Sequence of chain 1.A:
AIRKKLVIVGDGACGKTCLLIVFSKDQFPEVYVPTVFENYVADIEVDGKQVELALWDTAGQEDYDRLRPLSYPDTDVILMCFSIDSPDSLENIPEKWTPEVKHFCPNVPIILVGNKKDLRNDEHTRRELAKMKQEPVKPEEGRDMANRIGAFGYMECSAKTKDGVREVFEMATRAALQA

A protein and the small-molecule ligand that binds it are described below.
Small molecule (SMILES): Nc1nc2c(ncn2[C@@H]2O[C@H](CO[P](=O)(O)O[P](=O)(O)NP(=O)(O)O)[C@@H](O)[C@H]2O)c(=O)[nH]1

Binding-site contacts:
Ligand atom O3A contacts residue GLY19 of chain 1.A at 3.3 Å (h-bond).
Ligand atom O1A contacts residue CYS22 of chain 1.A at 2.8 Å (h-bond).
Ligand atom O1A contacts residue GLY19 of chain 1.A at 3.2 Å.
Ligand atom O1B contacts residue CYS18 of chain 1.A at 3.2 Å (h-bond).
Ligand atom O3G contacts residue GLY16 of chain 1.A at 3.2 Å.
Ligand atom O2' contacts residue PHE32 of chain 1.A at 3.5 Å.
Ligand atom N2 contacts residue ASP122 of chain 1.A at 2.9 Å (salt-bridge).
Ligand atom O1A contacts residue THR21 of chain 1.A at 3.2 Å (h-bond).
Ligand atom O2B contacts residue THR21 of chain 1.A at 2.9 Å (h-bond).
Ligand atom C6 contacts residue ASP122 of chain 1.A at 3.6 Å.
Ligand atom O1B contacts residue GLY19 of chain 1.A at 3.1 Å (h-bond).
Ligand atom N3B contacts residue MG1 of chain 1.E at 3.2 Å.
Ligand atom C8 contacts residue CYS22 of chain 1.A at 3.5 Å (hydrophobic).
Ligand atom O3G contacts residue GLY64 of chain 1.A at 2.9 Å (h-bond).
Ligand atom O6 contacts residue SER162 of chain 1.A at 3.5 Å (h-bond).
Ligand atom O1A contacts residue LYS20 of chain 1.A at 3.6 Å (salt-bridge).
Ligand atom O3A contacts residue ALA17 of chain 1.A at 3.5 Å.
Ligand atom O6 contacts residue ASP122 of chain 1.A at 3.4 Å (salt-bridge).
Ligand atom PB contacts residue MG1 of chain 1.E at 3.2 Å.
Ligand atom O2G contacts residue THR39 of chain 1.A at 3.0 Å (h-bond).
Ligand atom O2A contacts residue TYR36 of chain 1.A at 3.4 Å.
Ligand atom O6 contacts residue ALA163 of chain 1.A at 2.9 Å (h-bond).
Ligand atom N1 contacts residue ASP122 of chain 1.A at 2.9 Å (salt-bridge).
Ligand atom N7 contacts residue CYS22 of chain 1.A at 3.7 Å.
Ligand atom N3B contacts residue ALA17 of chain 1.A at 3.0 Å (h-bond).
Ligand atom O1G contacts residue TYR36 of chain 1.A at 2.8 Å (h-bond).
Ligand atom PB contacts residue ALA17 of chain 1.A at 3.6 Å.
Ligand atom O3G contacts residue LYS20 of chain 1.A at 2.7 Å (salt-bridge).
Ligand atom O2B contacts residue LYS20 of chain 1.A at 3.5 Å (salt-bridge).
Ligand atom N3B contacts residue TYR36 of chain 1.A at 3.5 Å.
Ligand atom O1B contacts residue ALA17 of chain 1.A at 3.4 Å (h-bond).
Ligand atom N2 contacts residue LEU123 of chain 1.A at 3.4 Å.
Ligand atom PG contacts residue MG1 of chain 1.E at 3.1 Å.
Ligand atom O6 contacts residue LYS164 of chain 1.A at 3.2 Å (salt-bridge).
Ligand atom O1B contacts residue LYS20 of chain 1.A at 2.9 Å (salt-bridge).
Ligand atom O2B contacts residue MG1 of chain 1.E at 2.3 Å.
Ligand atom O4' contacts residue LYS120 of chain 1.A at 3.1 Å (salt-bridge).
Ligand atom O2G contacts residue MG1 of chain 1.E at 2.2 Å.
Ligand atom O3' contacts residue TYR36 of chain 1.A at 3.6 Å.
Ligand atom O1G contacts residue PRO38 of chain 1.A at 3.5 Å.